This protein binds this small molecule.
Small molecule (SMILES): CC[C@H](C)[C@H](NC(=O)[C@H](CC(C)C)NC(=O)[C@H](CO)NC(=O)CNC(=O)[C@@H](NC(=O)[C@@H](N)[C@@H](C)O)C(C)C)C(=O)N[C@H](C=O)CCC(N)=O

Sequence of chain 57.C:
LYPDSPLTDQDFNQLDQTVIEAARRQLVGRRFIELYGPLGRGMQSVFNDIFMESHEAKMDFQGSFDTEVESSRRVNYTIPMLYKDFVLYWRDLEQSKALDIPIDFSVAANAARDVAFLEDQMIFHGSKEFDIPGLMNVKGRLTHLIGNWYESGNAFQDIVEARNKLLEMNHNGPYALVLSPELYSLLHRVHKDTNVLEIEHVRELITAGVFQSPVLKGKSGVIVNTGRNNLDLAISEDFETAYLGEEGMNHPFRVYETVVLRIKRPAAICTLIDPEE

Binding-site contacts:
Ligand atom CD1 contacts residue ARG29 of chain 57.C at 3.6 Å.
Ligand atom O contacts residue PRO43 of chain 57.C at 3.7 Å.
Ligand atom CA contacts residue ARG29 of chain 57.C at 4.2 Å.
Ligand atom N contacts residue ARG35 of chain 57.C at 4.1 Å.
Ligand atom C contacts residue ASP243 of chain 57.C at 3.5 Å.
Ligand atom CB contacts residue ASP243 of chain 57.C at 3.9 Å.
Ligand atom C contacts residue ASP243 of chain 57.C at 4.4 Å.
Ligand atom N contacts residue ARG35 of chain 57.C at 4.4 Å.
Ligand atom CB contacts residue ARG35 of chain 57.C at 3.4 Å.
Ligand atom CG2 contacts residue GLU245 of chain 57.C at 3.4 Å.
Ligand atom CG2 contacts residue PRO43 of chain 57.C at 4.3 Å (hydrophobic).
Ligand atom CA contacts residue ARG35 of chain 57.C at 4.5 Å.
Ligand atom O contacts residue ILE25 of chain 57.C at 3.8 Å.
Ligand atom OG contacts residue ARG35 of chain 57.C at 4.2 Å.
Ligand atom O contacts residue ARG36 of chain 57.C at 2.9 Å (salt-bridge).
Ligand atom C contacts residue ARG36 of chain 57.C at 3.2 Å.
Ligand atom O contacts residue ASP243 of chain 57.C at 4.3 Å.
Ligand atom CB contacts residue ARG35 of chain 57.C at 3.8 Å.
Ligand atom CA contacts residue ASP243 of chain 57.C at 3.3 Å.
Ligand atom CG1 contacts residue ASP243 of chain 57.C at 3.3 Å.
Ligand atom CG2 contacts residue ARG36 of chain 57.C at 3.8 Å.
Ligand atom CB contacts residue ASP243 of chain 57.C at 4.2 Å.
Ligand atom N contacts residue ASP243 of chain 57.C at 3.8 Å.
Ligand atom N contacts residue ASP243 of chain 57.C at 3.3 Å (salt-bridge).
Ligand atom O contacts residue ASP243 of chain 57.C at 4.3 Å.
Ligand atom O contacts residue ARG29 of chain 57.C at 3.0 Å (salt-bridge).
Ligand atom C contacts residue PRO43 of chain 57.C at 4.5 Å (hydrophobic).
Ligand atom CG2 contacts residue ARG35 of chain 57.C at 3.9 Å.
Ligand atom C contacts residue ARG29 of chain 57.C at 3.9 Å.
Ligand atom N contacts residue ARG35 of chain 57.C at 4.1 Å.
Ligand atom C contacts residue ARG35 of chain 57.C at 3.5 Å.
Ligand atom CD2 contacts residue ARG29 of chain 57.C at 3.8 Å.
Ligand atom OG contacts residue PHE244 of chain 57.C at 3.7 Å.
Ligand atom O contacts residue ARG35 of chain 57.C at 3.3 Å (salt-bridge).
Ligand atom C contacts residue ARG35 of chain 57.C at 3.7 Å.
Ligand atom O contacts residue PHE37 of chain 57.C at 3.8 Å.
Ligand atom O contacts residue ARG35 of chain 57.C at 2.9 Å (salt-bridge).
Ligand atom O contacts residue ARG29 of chain 57.C at 4.2 Å.
Ligand atom CA contacts residue ASP243 of chain 57.C at 4.2 Å.
Ligand atom CG1 contacts residue ARG35 of chain 57.C at 4.4 Å.